Sequence of chain 1.B:
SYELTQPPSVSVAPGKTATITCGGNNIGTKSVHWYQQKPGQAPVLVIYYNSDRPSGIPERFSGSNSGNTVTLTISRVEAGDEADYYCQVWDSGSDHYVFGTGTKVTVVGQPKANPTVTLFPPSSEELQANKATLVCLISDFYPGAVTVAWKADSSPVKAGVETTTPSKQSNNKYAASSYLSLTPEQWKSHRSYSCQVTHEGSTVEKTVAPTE

Sequence of chain 1.F:
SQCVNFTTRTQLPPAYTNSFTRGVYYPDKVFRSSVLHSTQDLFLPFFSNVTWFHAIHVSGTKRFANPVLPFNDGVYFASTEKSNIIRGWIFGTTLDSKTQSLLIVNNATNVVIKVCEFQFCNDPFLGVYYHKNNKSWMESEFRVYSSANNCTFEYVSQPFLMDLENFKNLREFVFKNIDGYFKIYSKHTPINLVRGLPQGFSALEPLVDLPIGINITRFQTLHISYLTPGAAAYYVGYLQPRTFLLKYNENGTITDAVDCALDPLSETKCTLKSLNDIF

Binding-site contacts:
Ligand atom O7 contacts residue GLY28 of chain 1.B at 4.2 Å.
Ligand atom C7 contacts residue GLY67 of chain 1.B at 4.1 Å.
Ligand atom C8 contacts residue GLY67 of chain 1.B at 3.1 Å.
Ligand atom C1 contacts residue ASN137 of chain 1.F at 1.4 Å.
Ligand atom N2 contacts residue ASN137 of chain 1.F at 2.7 Å (h-bond).
Ligand atom C4 contacts residue ASN137 of chain 1.F at 4.3 Å.
Ligand atom C8 contacts residue ASN137 of chain 1.F at 3.5 Å.
Ligand atom C3 contacts residue ASN137 of chain 1.F at 3.8 Å.
Ligand atom C7 contacts residue ASN137 of chain 1.F at 3.1 Å.
Ligand atom O5 contacts residue ASN137 of chain 1.F at 2.4 Å (h-bond).
Ligand atom C5 contacts residue ASN137 of chain 1.F at 3.7 Å.
Ligand atom O7 contacts residue ASN137 of chain 1.F at 3.1 Å (h-bond).
Ligand atom O7 contacts residue GLY67 of chain 1.B at 3.7 Å.
Ligand atom C2 contacts residue ASN137 of chain 1.F at 2.5 Å.
Ligand atom O6 contacts residue SER139 of chain 1.F at 4.4 Å.
Ligand atom C8 contacts residue SER66 of chain 1.B at 3.8 Å.
Ligand atom C8 contacts residue ASN136 of chain 1.F at 4.5 Å.

A small-molecule ligand and the protein it binds are described below.
Small molecule (SMILES): CC(=O)N[C@@H]1[C@@H](O)[C@H](O)[C@@H](CO)O[C@H]1O